Sequence of chain 1.A:
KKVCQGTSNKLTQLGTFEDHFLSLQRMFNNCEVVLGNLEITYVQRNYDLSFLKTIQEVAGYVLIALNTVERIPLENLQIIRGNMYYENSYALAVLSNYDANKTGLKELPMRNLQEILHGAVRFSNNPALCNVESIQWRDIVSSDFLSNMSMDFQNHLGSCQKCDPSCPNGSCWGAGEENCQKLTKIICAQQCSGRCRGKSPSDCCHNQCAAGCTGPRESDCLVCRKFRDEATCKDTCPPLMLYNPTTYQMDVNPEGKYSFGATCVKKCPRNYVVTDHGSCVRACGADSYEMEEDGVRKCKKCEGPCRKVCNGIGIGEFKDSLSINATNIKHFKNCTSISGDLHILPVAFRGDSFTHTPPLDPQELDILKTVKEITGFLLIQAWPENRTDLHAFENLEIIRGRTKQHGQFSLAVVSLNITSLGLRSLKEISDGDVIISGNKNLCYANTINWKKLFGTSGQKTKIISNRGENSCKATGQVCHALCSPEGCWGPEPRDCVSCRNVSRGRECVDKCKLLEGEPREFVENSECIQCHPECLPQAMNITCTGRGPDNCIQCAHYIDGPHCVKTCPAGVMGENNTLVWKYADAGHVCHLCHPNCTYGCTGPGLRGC

Binding-site contacts:
Ligand atom C7 contacts residue ASN337 of chain 1.A at 3.1 Å.
Ligand atom O5 contacts residue ASN337 of chain 1.A at 2.4 Å (h-bond).
Ligand atom O7 contacts residue ASN337 of chain 1.A at 2.9 Å (h-bond).
Ligand atom O7 contacts residue LYS336 of chain 1.A at 4.4 Å.
Ligand atom C2 contacts residue ASN337 of chain 1.A at 2.5 Å.
Ligand atom C8 contacts residue LYS336 of chain 1.A at 3.7 Å.
Ligand atom C1 contacts residue ASN337 of chain 1.A at 1.4 Å.
Ligand atom C5 contacts residue ASN337 of chain 1.A at 3.7 Å.
Ligand atom C4 contacts residue ASN337 of chain 1.A at 4.2 Å.
Ligand atom N2 contacts residue LYS336 of chain 1.A at 4.0 Å.
Ligand atom C3 contacts residue ASN337 of chain 1.A at 3.8 Å.
Ligand atom C7 contacts residue LYS336 of chain 1.A at 3.9 Å.
Ligand atom C8 contacts residue ASN337 of chain 1.A at 4.3 Å.
Ligand atom O7 contacts residue LYS311 of chain 1.A at 4.3 Å.
Ligand atom N2 contacts residue ASN337 of chain 1.A at 2.9 Å (h-bond).

This protein binds this small molecule.
Small molecule (SMILES): CC(=O)N[C@@H]1[C@@H](O)[C@H](O)[C@@H](CO)O[C@H]1O